Binding-site contacts:
Ligand atom CAS contacts residue LEU282 of chain 1.A at 3.7 Å (hydrophobic).
Ligand atom CAC contacts residue GLY285 of chain 1.A at 3.8 Å.
Ligand atom CAS contacts residue LEU81 of chain 1.C at 3.9 Å (hydrophobic).
Ligand atom CAC contacts residue PHE320 of chain 1.A at 3.6 Å (hydrophobic).
Ligand atom CBI contacts residue MET77 of chain 1.C at 4.1 Å (hydrophobic).
Ligand atom CAX contacts residue GLN278 of chain 1.A at 3.4 Å.
Ligand atom OAG contacts residue ASN327 of chain 1.A at 4.0 Å.
Ligand atom CBB contacts residue MET77 of chain 1.C at 4.0 Å (hydrophobic).
Ligand atom OAH contacts residue GLN278 of chain 1.A at 3.9 Å.
Ligand atom CAX contacts residue ASN327 of chain 1.A at 3.8 Å.
Ligand atom OAW contacts residue GLN278 of chain 1.A at 4.0 Å.
Ligand atom OAF contacts residue GLN278 of chain 1.A at 2.4 Å (h-bond).
Ligand atom CAU contacts residue LEU282 of chain 1.A at 3.7 Å (hydrophobic).
Ligand atom CBE contacts residue MET77 of chain 1.C at 3.4 Å (hydrophobic).
Ligand atom CAU contacts residue LEU81 of chain 1.C at 3.9 Å (hydrophobic).
Ligand atom CAT contacts residue LEU80 of chain 1.C at 4.1 Å (hydrophobic).
Ligand atom CAB contacts residue THR127 of chain 1.C at 3.6 Å.
Ligand atom CAY contacts residue ASN327 of chain 1.A at 4.1 Å.
Ligand atom OAW contacts residue TRP277 of chain 1.A at 3.6 Å.
Ligand atom OAF contacts residue ASN327 of chain 1.A at 3.4 Å (h-bond).
Ligand atom CAK contacts residue LEU80 of chain 1.C at 3.6 Å (hydrophobic).
Ligand atom CAE contacts residue LEU281 of chain 1.A at 3.0 Å (hydrophobic).
Ligand atom CAB contacts residue ALA123 of chain 1.C at 3.8 Å (hydrophobic).
Ligand atom CAE contacts residue GLY285 of chain 1.A at 3.8 Å.
Ligand atom CAJ contacts residue GLY285 of chain 1.A at 3.8 Å.
Ligand atom CAR contacts residue ASN327 of chain 1.A at 3.9 Å.
Ligand atom CAE contacts residue LEU282 of chain 1.A at 3.9 Å (hydrophobic).
Ligand atom OAF contacts residue ASN329 of chain 1.A at 3.9 Å.
Ligand atom CBB contacts residue GLY285 of chain 1.A at 3.7 Å.
Ligand atom CAD contacts residue LEU281 of chain 1.A at 3.5 Å (hydrophobic).
Ligand atom CAV contacts residue TRP277 of chain 1.A at 3.7 Å (hydrophobic).
Ligand atom OAG contacts residue LEU80 of chain 1.C at 3.8 Å.
Ligand atom CAU contacts residue MET77 of chain 1.C at 3.9 Å (hydrophobic).
Ligand atom CAA contacts residue LEU288 of chain 1.A at 3.7 Å (hydrophobic).
Ligand atom CAI contacts residue LEU80 of chain 1.C at 3.8 Å (hydrophobic).
Ligand atom CAC contacts residue ILE130 of chain 1.C at 3.5 Å (hydrophobic).
Ligand atom CAN contacts residue THR127 of chain 1.C at 3.8 Å.
Ligand atom OAH contacts residue ASN327 of chain 1.A at 3.8 Å.
Ligand atom OAH contacts residue ASN329 of chain 1.A at 3.5 Å (h-bond).
Ligand atom CAD contacts residue GLN278 of chain 1.A at 3.2 Å.

Sequence of chain 1.A:
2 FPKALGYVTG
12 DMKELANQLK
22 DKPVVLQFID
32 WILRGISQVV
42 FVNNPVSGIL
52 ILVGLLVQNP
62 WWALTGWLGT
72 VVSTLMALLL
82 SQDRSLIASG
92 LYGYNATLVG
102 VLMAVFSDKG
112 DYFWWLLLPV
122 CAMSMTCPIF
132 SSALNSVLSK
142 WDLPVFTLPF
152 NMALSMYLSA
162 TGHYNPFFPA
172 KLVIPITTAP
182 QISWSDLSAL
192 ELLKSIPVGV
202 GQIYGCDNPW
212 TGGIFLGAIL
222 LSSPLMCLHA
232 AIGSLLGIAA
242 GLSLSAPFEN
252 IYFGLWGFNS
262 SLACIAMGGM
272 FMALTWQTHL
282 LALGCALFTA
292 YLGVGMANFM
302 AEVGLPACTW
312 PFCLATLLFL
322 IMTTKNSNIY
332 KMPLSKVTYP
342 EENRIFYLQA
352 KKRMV

Sequence of chain 1.C:
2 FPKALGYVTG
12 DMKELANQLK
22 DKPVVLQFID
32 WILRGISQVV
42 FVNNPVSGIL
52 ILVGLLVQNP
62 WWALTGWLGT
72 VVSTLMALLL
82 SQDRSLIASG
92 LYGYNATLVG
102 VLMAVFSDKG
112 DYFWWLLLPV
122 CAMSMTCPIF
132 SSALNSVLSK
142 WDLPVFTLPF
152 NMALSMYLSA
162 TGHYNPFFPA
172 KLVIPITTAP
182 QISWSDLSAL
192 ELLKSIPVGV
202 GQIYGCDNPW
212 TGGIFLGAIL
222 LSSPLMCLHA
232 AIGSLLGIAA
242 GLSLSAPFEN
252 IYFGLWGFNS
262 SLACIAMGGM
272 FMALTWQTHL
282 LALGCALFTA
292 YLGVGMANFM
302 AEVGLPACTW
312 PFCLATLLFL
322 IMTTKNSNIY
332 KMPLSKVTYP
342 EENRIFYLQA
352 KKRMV

The small molecule below binds the protein below.
Small molecule (SMILES): CC(C)CCC[C@@H](C)[C@H]1CC[C@H]2[C@@H]3CC=C4C[C@@H](OC(=O)CCC(=O)O)CC[C@]4(C)[C@H]3CC[C@]12C